Sequence of chain 1.A:
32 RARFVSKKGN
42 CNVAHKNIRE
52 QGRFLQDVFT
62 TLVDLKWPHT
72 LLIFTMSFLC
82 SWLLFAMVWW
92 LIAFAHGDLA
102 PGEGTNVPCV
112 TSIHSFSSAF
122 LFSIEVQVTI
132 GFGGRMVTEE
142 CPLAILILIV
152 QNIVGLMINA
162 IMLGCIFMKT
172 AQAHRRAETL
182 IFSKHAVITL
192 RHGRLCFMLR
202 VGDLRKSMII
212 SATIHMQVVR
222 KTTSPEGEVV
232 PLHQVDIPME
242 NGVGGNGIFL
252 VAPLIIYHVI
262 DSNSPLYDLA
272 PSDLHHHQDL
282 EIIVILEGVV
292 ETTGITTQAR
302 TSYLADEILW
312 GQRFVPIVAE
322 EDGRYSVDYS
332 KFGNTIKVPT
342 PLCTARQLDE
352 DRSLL

Sequence of chain 1.H:
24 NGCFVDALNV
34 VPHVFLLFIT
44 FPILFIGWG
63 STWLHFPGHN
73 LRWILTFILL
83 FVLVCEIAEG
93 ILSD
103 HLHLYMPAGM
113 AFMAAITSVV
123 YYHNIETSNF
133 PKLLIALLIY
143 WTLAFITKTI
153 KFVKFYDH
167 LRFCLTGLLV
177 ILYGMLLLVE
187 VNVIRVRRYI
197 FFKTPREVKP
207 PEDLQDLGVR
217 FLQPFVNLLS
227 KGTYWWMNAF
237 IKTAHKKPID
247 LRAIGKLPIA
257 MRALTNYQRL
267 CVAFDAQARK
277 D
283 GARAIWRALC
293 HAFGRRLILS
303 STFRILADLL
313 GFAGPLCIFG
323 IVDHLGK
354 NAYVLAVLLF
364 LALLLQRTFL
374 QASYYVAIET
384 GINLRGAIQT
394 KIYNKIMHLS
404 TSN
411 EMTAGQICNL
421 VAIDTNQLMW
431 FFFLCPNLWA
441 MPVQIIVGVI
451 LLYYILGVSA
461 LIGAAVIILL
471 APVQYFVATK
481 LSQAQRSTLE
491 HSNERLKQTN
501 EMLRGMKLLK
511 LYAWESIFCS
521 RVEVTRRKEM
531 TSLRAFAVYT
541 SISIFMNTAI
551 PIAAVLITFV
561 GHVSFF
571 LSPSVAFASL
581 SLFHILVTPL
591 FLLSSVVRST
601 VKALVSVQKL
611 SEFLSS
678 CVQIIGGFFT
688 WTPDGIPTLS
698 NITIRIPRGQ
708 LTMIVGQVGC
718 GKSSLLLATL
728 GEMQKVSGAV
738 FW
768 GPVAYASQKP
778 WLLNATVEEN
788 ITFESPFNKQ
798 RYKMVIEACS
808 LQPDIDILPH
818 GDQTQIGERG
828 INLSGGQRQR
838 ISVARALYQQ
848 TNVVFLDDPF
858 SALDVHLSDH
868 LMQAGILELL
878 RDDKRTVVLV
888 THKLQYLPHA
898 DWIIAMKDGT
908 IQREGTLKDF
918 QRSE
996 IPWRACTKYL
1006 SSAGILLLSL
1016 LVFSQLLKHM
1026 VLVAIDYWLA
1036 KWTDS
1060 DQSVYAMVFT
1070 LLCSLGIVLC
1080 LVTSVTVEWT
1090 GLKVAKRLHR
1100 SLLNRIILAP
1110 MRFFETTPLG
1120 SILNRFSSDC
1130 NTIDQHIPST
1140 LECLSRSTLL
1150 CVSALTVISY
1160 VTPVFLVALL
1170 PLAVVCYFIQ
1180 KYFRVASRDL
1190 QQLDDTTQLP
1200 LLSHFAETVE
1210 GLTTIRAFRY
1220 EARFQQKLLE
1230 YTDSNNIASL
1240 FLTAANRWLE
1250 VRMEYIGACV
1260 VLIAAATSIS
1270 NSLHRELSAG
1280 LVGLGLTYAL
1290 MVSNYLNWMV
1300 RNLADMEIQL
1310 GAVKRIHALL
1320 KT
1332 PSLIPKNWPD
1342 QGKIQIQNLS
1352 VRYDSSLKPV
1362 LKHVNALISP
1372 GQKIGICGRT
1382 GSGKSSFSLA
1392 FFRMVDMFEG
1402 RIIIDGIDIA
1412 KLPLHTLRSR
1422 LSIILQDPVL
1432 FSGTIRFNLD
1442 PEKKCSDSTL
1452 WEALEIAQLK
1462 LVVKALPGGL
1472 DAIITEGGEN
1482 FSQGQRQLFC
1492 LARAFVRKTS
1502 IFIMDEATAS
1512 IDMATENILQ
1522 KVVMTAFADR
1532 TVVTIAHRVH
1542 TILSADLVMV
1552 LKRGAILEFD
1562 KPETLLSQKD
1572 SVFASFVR

Binding-site contacts:
Ligand atom C8 contacts residue ARG50 of chain 1.G at 3.2 Å.
Ligand atom C2 contacts residue LEU205 of chain 1.A at 4.1 Å (hydrophobic).
Ligand atom C2 contacts residue ARG50 of chain 1.G at 3.3 Å.
Ligand atom N7 contacts residue ARG50 of chain 1.G at 3.0 Å.
Ligand atom O2G contacts residue ARG50 of chain 1.G at 2.4 Å (salt-bridge).
Ligand atom O2' contacts residue ARG50 of chain 1.G at 4.2 Å.
Ligand atom C4 contacts residue ARG50 of chain 1.G at 3.8 Å.
Ligand atom O1B contacts residue LYS185 of chain 1.A at 2.2 Å.
Ligand atom N9 contacts residue ARG50 of chain 1.G at 4.0 Å.
Ligand atom O3G contacts residue ARG50 of chain 1.G at 3.7 Å.
Ligand atom O1A contacts residue GLY334 of chain 1.A at 3.3 Å.
Ligand atom C6 contacts residue ARG50 of chain 1.G at 3.1 Å.
Ligand atom O1A contacts residue PHE333 of chain 1.A at 3.9 Å.
Ligand atom PB contacts residue LYS185 of chain 1.A at 3.5 Å.
Ligand atom C6 contacts residue TYR330 of chain 1.A at 3.7 Å (hydrophobic).
Ligand atom C2' contacts residue ARG50 of chain 1.G at 4.0 Å.
Ligand atom C5' contacts residue SER184 of chain 1.A at 4.1 Å.
Ligand atom O4' contacts residue ILE182 of chain 1.A at 3.2 Å.
Ligand atom N6 contacts residue ARG50 of chain 1.G at 3.0 Å.
Ligand atom O3A contacts residue LYS185 of chain 1.A at 3.4 Å.
Ligand atom C1' contacts residue ILE182 of chain 1.A at 3.7 Å (hydrophobic).
Ligand atom N1 contacts residue TYR330 of chain 1.A at 3.8 Å.
Ligand atom O4' contacts residue PHE183 of chain 1.A at 4.0 Å.
Ligand atom C4' contacts residue PHE183 of chain 1.A at 3.3 Å (hydrophobic).
Ligand atom N1 contacts residue ARG50 of chain 1.G at 2.7 Å (salt-bridge).
Ligand atom O2A contacts residue ARG50 of chain 1.G at 3.4 Å (salt-bridge).
Ligand atom O5' contacts residue SER184 of chain 1.A at 4.2 Å.
Ligand atom N1 contacts residue ILE49 of chain 1.G at 3.6 Å.
Ligand atom C6 contacts residue ASN48 of chain 1.G at 4.0 Å.
Ligand atom C5' contacts residue PHE183 of chain 1.A at 3.3 Å (hydrophobic).
Ligand atom O5' contacts residue LYS185 of chain 1.A at 3.6 Å (salt-bridge).
Ligand atom PG contacts residue ARG50 of chain 1.G at 3.9 Å.
Ligand atom C5 contacts residue ARG50 of chain 1.G at 3.1 Å.
Ligand atom N3 contacts residue ARG50 of chain 1.G at 3.9 Å.
Ligand atom O5' contacts residue PHE183 of chain 1.A at 3.8 Å.
Ligand atom N6 contacts residue TYR330 of chain 1.A at 3.0 Å (h-bond).
Ligand atom O3B contacts residue LYS185 of chain 1.A at 3.8 Å.
Ligand atom N1 contacts residue ASN48 of chain 1.G at 3.8 Å.
Ligand atom N6 contacts residue ASN48 of chain 1.G at 3.3 Å (h-bond).
Ligand atom C5' contacts residue PHE333 of chain 1.A at 3.9 Å (hydrophobic).

This small molecule binds to this protein.
Small molecule (SMILES): Nc1ncnc2c1ncn2[C@@H]1O[C@H](COP(=O)(O)OP(=O)(O)OP(O)(O)=S)[C@@H](O)[C@H]1O

Sequence of chain 1.G:
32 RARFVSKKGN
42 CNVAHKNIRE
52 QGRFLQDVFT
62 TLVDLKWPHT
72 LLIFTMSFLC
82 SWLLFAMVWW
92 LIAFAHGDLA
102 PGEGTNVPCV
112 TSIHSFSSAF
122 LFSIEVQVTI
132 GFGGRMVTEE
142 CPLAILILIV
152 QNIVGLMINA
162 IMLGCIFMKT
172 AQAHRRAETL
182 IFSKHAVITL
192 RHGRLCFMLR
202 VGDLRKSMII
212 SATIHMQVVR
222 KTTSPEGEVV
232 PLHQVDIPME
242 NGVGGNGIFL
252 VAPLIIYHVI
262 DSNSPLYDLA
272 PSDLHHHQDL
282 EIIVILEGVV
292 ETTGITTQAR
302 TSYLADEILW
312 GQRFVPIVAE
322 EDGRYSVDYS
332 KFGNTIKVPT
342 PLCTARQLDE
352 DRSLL